Binding-site contacts:
Ligand atom CA contacts residue ASP394 of chain 1.B at 3.1 Å.
Ligand atom OXT contacts residue THR352 of chain 1.B at 4.3 Å.
Ligand atom O contacts residue ASN401 of chain 1.B at 3.4 Å (h-bond).
Ligand atom SG contacts residue THR314 of chain 1.B at 2.9 Å (h-bond).
Ligand atom CA contacts residue THR314 of chain 1.B at 3.9 Å.
Ligand atom C contacts residue ASN401 of chain 1.B at 3.6 Å.
Ligand atom N contacts residue PRO356 of chain 1.B at 3.8 Å.
Ligand atom C contacts residue THR398 of chain 1.B at 3.9 Å.
Ligand atom CA contacts residue VAL355 of chain 1.B at 4.0 Å (hydrophobic).
Ligand atom CB contacts residue THR352 of chain 1.B at 3.9 Å.
Ligand atom OXT contacts residue GLY354 of chain 1.B at 3.6 Å.
Ligand atom N contacts residue ASP394 of chain 1.B at 2.5 Å (salt-bridge).
Ligand atom OXT contacts residue MET311 of chain 1.B at 3.2 Å.
Ligand atom CA contacts residue THR398 of chain 1.B at 3.5 Å.
Ligand atom N contacts residue THR398 of chain 1.B at 3.8 Å.
Ligand atom CB contacts residue THR314 of chain 1.B at 2.6 Å.
Ligand atom C contacts residue ARG276 of chain 1.B at 4.0 Å.
Ligand atom C contacts residue SER278 of chain 1.B at 4.0 Å.
Ligand atom O contacts residue MET311 of chain 1.B at 3.9 Å.
Ligand atom CB contacts residue ASN401 of chain 1.B at 3.7 Å.
Ligand atom C contacts residue VAL355 of chain 1.B at 3.8 Å (hydrophobic).
Ligand atom N contacts residue VAL355 of chain 1.B at 3.2 Å (h-bond).
Ligand atom OXT contacts residue VAL355 of chain 1.B at 3.3 Å (h-bond).
Ligand atom C contacts residue ALA353 of chain 1.B at 3.9 Å (hydrophobic).
Ligand atom SG contacts residue ASP394 of chain 1.B at 3.3 Å (salt-bridge).
Ligand atom CB contacts residue GLY359 of chain 1.B at 3.9 Å.
Ligand atom N contacts residue GLY357 of chain 1.B at 3.5 Å (h-bond).
Ligand atom O contacts residue THR398 of chain 1.B at 3.1 Å.
Ligand atom CB contacts residue ASP394 of chain 1.B at 3.8 Å.
Ligand atom SG contacts residue GLY359 of chain 1.B at 3.6 Å.
Ligand atom CA contacts residue ASN401 of chain 1.B at 3.9 Å.
Ligand atom OXT contacts residue ALA353 of chain 1.B at 2.6 Å (h-bond).
Ligand atom CA contacts residue ARG276 of chain 1.B at 4.2 Å.
Ligand atom O contacts residue SER278 of chain 1.B at 3.0 Å.
Ligand atom N contacts residue ALA358 of chain 1.B at 4.1 Å.
Ligand atom C contacts residue MET311 of chain 1.B at 3.8 Å (hydrophobic).
Ligand atom O contacts residue ARG276 of chain 1.B at 3.8 Å.
Ligand atom N contacts residue ARG276 of chain 1.B at 3.6 Å.
Ligand atom SG contacts residue CYS397 of chain 1.B at 3.5 Å.
Ligand atom OXT contacts residue SER278 of chain 1.B at 4.1 Å.

The small molecule below binds the protein below.
Small molecule (SMILES): N[C@@H](CS)C(=O)O

Sequence of chain 1.B:
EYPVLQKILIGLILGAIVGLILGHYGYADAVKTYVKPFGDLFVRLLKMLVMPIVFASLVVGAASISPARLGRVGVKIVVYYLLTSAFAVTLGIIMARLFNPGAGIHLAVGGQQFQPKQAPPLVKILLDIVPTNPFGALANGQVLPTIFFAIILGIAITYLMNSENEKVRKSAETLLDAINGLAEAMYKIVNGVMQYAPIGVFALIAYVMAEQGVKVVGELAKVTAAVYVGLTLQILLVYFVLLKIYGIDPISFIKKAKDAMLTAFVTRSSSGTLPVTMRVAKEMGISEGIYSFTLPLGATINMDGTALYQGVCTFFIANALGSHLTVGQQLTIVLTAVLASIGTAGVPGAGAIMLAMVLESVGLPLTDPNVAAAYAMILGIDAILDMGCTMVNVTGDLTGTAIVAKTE